Binding-site contacts:
Ligand atom BR2 contacts residue MET19 of chain 1.B at 3.4 Å.
Ligand atom C4 contacts residue LEU31 of chain 1.B at 3.8 Å (hydrophobic).
Ligand atom C14 contacts residue ARG23 of chain 1.B at 3.2 Å.
Ligand atom N6 contacts residue THR28 of chain 1.B at 3.4 Å (h-bond).
Ligand atom O17 contacts residue THR32 of chain 1.B at 2.6 Å (h-bond).
Ligand atom O15 contacts residue GLY27 of chain 1.B at 3.5 Å.
Ligand atom N6 contacts residue GLY27 of chain 1.B at 3.0 Å.
Ligand atom C13 contacts residue 95P1 of chain 1.L at 3.4 Å.
Ligand atom C4 contacts residue GLY22 of chain 1.B at 3.7 Å.
Ligand atom O16 contacts residue THR32 of chain 1.B at 3.2 Å (h-bond).
Ligand atom O17 contacts residue GLY22 of chain 1.B at 3.6 Å.
Ligand atom S3 contacts residue GLY22 of chain 1.B at 3.5 Å.
Ligand atom S8 contacts residue 95P1 of chain 1.L at 3.7 Å.
Ligand atom BR1 contacts residue MET178 of chain 1.B at 3.5 Å.
Ligand atom N12 contacts residue ARG23 of chain 1.B at 3.6 Å.
Ligand atom C7 contacts residue GLY22 of chain 1.B at 3.4 Å.
Ligand atom N11 contacts residue GLY27 of chain 1.B at 3.0 Å (h-bond).
Ligand atom C9 contacts residue GLY22 of chain 1.B at 3.7 Å.
Ligand atom O15 contacts residue THR28 of chain 1.B at 3.8 Å.
Ligand atom CL18 contacts residue ALA25 of chain 1.B at 3.7 Å.
Ligand atom N6 contacts residue GLY29 of chain 1.B at 2.9 Å (h-bond).
Ligand atom S3 contacts residue ALA25 of chain 1.B at 3.5 Å.
Ligand atom C9 contacts residue GLY27 of chain 1.B at 3.7 Å.
Ligand atom C14 contacts residue 95P1 of chain 1.L at 3.1 Å.
Ligand atom C4 contacts residue THR32 of chain 1.B at 3.6 Å.
Ligand atom O16 contacts residue GLY29 of chain 1.B at 3.4 Å.
Ligand atom N11 contacts residue GLY29 of chain 1.B at 3.4 Å (h-bond).
Ligand atom CL18 contacts residue GLU21 of chain 1.B at 3.7 Å.
Ligand atom C5 contacts residue 95P1 of chain 1.L at 3.5 Å.
Ligand atom C13 contacts residue ARG23 of chain 1.B at 3.4 Å.
Ligand atom BR1 contacts residue VAL18 of chain 1.B at 3.6 Å.
Ligand atom O16 contacts residue LEU31 of chain 1.B at 3.0 Å (h-bond).
Ligand atom N12 contacts residue 95P1 of chain 1.L at 3.2 Å.
Ligand atom C9 contacts residue GLY29 of chain 1.B at 3.2 Å.
Ligand atom C2 contacts residue GLY22 of chain 1.B at 3.6 Å.
Ligand atom C10 contacts residue GLY22 of chain 1.B at 3.5 Å.
Ligand atom N11 contacts residue GLY22 of chain 1.B at 3.6 Å (h-bond).
Ligand atom O16 contacts residue GLU30 of chain 1.B at 3.6 Å (salt-bridge).
Ligand atom S1 contacts residue GLY29 of chain 1.B at 3.7 Å.
Ligand atom O17 contacts residue GLY29 of chain 1.B at 3.5 Å.

Sequence of chain 1.B:
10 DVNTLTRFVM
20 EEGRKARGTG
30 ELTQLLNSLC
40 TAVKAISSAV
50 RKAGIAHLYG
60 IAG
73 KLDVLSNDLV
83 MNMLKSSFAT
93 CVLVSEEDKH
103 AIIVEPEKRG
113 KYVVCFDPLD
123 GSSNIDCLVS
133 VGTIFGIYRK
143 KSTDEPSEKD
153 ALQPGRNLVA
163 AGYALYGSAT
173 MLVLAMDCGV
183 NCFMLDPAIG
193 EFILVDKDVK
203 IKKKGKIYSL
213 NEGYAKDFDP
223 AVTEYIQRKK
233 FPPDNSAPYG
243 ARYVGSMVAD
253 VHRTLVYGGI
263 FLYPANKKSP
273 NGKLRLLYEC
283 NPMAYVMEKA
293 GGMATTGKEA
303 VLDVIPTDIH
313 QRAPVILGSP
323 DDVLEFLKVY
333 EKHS

Sequence of chain 1.D:
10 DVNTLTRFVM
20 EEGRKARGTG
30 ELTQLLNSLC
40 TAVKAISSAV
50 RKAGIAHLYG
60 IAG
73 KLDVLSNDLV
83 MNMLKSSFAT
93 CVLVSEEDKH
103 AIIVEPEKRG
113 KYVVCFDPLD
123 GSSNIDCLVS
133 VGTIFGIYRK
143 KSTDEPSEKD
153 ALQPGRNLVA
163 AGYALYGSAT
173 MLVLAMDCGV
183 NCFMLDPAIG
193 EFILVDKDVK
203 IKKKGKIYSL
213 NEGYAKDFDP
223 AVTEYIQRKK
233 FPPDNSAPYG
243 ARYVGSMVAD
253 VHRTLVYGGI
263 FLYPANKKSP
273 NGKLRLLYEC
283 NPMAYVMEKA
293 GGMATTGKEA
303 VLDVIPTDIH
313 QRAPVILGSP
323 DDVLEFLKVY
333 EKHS

The protein below binds the small molecule below.
Small molecule (SMILES): O=C(Nc1ncc(Br)s1)NS(=O)(=O)c1cc(Br)c(Cl)s1